Binding-site contacts:
Ligand atom C2 contacts residue ASN165 of chain 1.C at 2.4 Å.
Ligand atom C6 contacts residue ASN164 of chain 1.C at 3.8 Å.
Ligand atom C1 contacts residue ASN165 of chain 1.C at 1.4 Å.
Ligand atom O5 contacts residue ASN164 of chain 1.C at 3.8 Å.
Ligand atom N2 contacts residue ASN165 of chain 1.C at 3.0 Å (h-bond).
Ligand atom C5 contacts residue ASN165 of chain 1.C at 3.6 Å.
Ligand atom C4 contacts residue ASN165 of chain 1.C at 4.1 Å.
Ligand atom O3 contacts residue TYR351 of chain 1.B at 4.4 Å.
Ligand atom N2 contacts residue TYR351 of chain 1.B at 4.5 Å.
Ligand atom C8 contacts residue ILE468 of chain 1.B at 4.5 Å (hydrophobic).
Ligand atom C8 contacts residue ALA352 of chain 1.B at 4.2 Å (hydrophobic).
Ligand atom O7 contacts residue ASN165 of chain 1.C at 2.6 Å (h-bond).
Ligand atom C8 contacts residue TYR351 of chain 1.B at 4.3 Å (hydrophobic).
Ligand atom O5 contacts residue ASN165 of chain 1.C at 2.3 Å (h-bond).
Ligand atom C3 contacts residue ASN165 of chain 1.C at 3.8 Å.
Ligand atom C8 contacts residue ASN165 of chain 1.C at 4.4 Å.
Ligand atom C7 contacts residue ASN165 of chain 1.C at 3.0 Å.
Ligand atom C5 contacts residue ASN164 of chain 1.C at 4.1 Å.

Sequence of chain 1.C:
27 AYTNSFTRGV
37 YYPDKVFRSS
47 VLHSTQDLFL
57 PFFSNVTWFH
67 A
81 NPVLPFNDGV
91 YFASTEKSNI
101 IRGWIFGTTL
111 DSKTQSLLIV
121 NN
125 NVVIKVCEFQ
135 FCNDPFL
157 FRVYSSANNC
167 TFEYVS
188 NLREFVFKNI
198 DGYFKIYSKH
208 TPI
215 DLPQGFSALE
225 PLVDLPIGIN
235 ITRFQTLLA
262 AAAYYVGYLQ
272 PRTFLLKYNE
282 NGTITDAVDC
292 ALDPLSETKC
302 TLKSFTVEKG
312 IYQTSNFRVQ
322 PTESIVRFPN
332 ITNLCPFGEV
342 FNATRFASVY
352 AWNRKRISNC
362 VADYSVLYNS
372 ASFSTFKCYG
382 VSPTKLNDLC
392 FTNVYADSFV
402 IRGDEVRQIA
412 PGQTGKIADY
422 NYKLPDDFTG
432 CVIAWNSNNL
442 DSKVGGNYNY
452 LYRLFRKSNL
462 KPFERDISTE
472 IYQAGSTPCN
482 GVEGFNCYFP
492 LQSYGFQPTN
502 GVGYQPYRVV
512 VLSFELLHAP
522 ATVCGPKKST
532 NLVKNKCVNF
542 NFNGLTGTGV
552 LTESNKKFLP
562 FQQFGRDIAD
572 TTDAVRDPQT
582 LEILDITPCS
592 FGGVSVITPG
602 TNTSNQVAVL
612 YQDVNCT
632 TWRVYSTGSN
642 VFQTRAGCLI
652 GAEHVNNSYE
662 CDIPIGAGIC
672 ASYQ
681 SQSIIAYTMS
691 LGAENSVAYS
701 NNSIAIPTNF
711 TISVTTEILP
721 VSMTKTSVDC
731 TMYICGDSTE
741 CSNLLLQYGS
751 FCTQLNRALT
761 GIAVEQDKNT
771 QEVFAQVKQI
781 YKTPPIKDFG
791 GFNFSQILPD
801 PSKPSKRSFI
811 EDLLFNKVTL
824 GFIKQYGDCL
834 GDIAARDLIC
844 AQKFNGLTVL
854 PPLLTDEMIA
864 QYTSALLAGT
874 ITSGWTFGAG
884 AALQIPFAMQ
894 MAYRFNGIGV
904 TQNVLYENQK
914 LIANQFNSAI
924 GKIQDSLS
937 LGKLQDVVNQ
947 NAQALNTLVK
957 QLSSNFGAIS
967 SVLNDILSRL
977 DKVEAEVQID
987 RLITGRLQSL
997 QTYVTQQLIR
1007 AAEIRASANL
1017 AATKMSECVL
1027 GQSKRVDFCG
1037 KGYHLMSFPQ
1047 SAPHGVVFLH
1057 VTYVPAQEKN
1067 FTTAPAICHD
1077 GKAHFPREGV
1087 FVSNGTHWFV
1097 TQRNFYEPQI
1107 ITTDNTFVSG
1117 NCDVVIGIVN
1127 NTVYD

A small-molecule ligand and the protein it binds are described below.
Small molecule (SMILES): CC(=O)N[C@@H]1[C@@H](O)[C@H](O)[C@@H](CO)O[C@H]1O

Sequence of chain 1.B:
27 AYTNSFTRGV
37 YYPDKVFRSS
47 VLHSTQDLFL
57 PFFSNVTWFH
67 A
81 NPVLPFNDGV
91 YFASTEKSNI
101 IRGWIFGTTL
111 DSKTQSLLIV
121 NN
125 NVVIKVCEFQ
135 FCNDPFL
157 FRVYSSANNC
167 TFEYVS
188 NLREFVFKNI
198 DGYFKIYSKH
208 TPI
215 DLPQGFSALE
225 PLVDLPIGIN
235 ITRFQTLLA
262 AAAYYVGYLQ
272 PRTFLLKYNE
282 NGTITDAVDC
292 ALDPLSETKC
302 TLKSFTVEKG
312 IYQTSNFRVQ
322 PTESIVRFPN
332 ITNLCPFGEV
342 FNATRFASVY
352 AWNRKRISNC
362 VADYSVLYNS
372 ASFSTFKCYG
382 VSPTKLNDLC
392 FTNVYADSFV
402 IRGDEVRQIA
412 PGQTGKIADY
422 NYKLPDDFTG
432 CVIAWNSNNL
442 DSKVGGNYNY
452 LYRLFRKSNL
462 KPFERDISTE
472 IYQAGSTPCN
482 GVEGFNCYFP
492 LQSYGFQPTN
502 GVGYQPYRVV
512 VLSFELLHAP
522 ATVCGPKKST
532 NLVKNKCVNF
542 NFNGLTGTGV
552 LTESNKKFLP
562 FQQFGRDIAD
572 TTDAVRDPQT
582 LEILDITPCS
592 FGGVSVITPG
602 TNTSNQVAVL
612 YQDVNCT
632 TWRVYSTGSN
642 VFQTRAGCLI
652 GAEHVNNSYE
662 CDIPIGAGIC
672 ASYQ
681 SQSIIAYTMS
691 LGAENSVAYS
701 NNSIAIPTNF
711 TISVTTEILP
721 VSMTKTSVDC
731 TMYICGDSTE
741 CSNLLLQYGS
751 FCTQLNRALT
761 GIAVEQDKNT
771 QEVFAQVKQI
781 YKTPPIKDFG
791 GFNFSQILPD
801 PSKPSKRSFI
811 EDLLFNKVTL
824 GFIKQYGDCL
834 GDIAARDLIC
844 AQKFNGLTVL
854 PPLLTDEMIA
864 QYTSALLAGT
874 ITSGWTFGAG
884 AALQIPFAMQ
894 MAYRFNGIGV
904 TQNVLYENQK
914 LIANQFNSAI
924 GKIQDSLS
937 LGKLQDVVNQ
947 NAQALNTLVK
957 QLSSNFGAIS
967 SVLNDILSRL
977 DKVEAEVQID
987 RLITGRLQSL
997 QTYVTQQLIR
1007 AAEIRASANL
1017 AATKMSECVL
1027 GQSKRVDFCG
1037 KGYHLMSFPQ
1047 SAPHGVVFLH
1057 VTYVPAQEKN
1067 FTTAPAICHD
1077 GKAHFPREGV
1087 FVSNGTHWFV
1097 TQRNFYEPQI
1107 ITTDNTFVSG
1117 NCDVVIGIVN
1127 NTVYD